Binding-site contacts:
Ligand atom N1 contacts residue LEU135 of chain 2.C at 3.6 Å.
Ligand atom C2 contacts residue GLU190 of chain 2.C at 3.8 Å.
Ligand atom C9 contacts residue ARG93 of chain 2.C at 3.4 Å.
Ligand atom C4 contacts residue THR140 of chain 2.C at 3.7 Å.
Ligand atom C4 contacts residue GLU190 of chain 2.C at 3.7 Å.
Ligand atom C6 contacts residue TYR58 of chain 2.C at 3.9 Å (hydrophobic).
Ligand atom CL5 contacts residue MET193 of chain 2.C at 3.5 Å.
Ligand atom O91 contacts residue LEU87 of chain 2.C at 3.6 Å.
Ligand atom N1 contacts residue GLU190 of chain 2.C at 3.5 Å (salt-bridge).
Ligand atom N3 contacts residue THR140 of chain 2.C at 2.8 Å (h-bond).
Ligand atom O92 contacts residue ARG93 of chain 2.C at 2.8 Å (salt-bridge).
Ligand atom O91 contacts residue TYR58 of chain 2.C at 3.5 Å.
Ligand atom C9 contacts residue TYR58 of chain 2.C at 3.8 Å (hydrophobic).
Ligand atom O92 contacts residue SER139 of chain 2.C at 2.8 Å (h-bond).
Ligand atom O92 contacts residue GLY138 of chain 2.C at 3.3 Å.
Ligand atom O91 contacts residue THR88 of chain 2.C at 2.9 Å (h-bond).
Ligand atom C8 contacts residue GLU190 of chain 2.C at 3.3 Å.
Ligand atom O2 contacts residue GLY138 of chain 2.C at 3.5 Å.
Ligand atom C9 contacts residue SER139 of chain 2.C at 3.4 Å.
Ligand atom C9 contacts residue THR88 of chain 2.C at 3.5 Å.
Ligand atom O2 contacts residue THR140 of chain 2.C at 3.1 Å (h-bond).
Ligand atom C7 contacts residue TYR58 of chain 2.C at 3.5 Å (hydrophobic).
Ligand atom C6 contacts residue LEU135 of chain 2.C at 3.8 Å (hydrophobic).
Ligand atom N8 contacts residue PRO86 of chain 2.C at 2.9 Å (h-bond).
Ligand atom C2 contacts residue THR140 of chain 2.C at 3.4 Å.
Ligand atom N8 contacts residue GLU190 of chain 2.C at 2.8 Å (salt-bridge).
Ligand atom O4 contacts residue LEU189 of chain 2.C at 3.2 Å.
Ligand atom N3 contacts residue GLU190 of chain 2.C at 3.9 Å.
Ligand atom C6 contacts residue GLU190 of chain 2.C at 3.2 Å.
Ligand atom O2 contacts residue SER139 of chain 2.C at 3.1 Å (h-bond).
Ligand atom CL5 contacts residue THR171 of chain 2.C at 3.5 Å.
Ligand atom O91 contacts residue ARG93 of chain 2.C at 2.8 Å (salt-bridge).
Ligand atom O4 contacts residue GLU190 of chain 2.C at 3.0 Å (salt-bridge).
Ligand atom C5 contacts residue GLU190 of chain 2.C at 3.5 Å.
Ligand atom N8 contacts residue THR88 of chain 2.C at 2.8 Å (h-bond).
Ligand atom O92 contacts residue TYR58 of chain 2.C at 3.5 Å.
Ligand atom C2 contacts residue LEU135 of chain 2.C at 3.8 Å (hydrophobic).
Ligand atom C8 contacts residue SER139 of chain 2.C at 3.3 Å.
Ligand atom C8 contacts residue THR88 of chain 2.C at 3.3 Å.
Ligand atom N8 contacts residue TYR217 of chain 2.C at 3.7 Å.

The small molecule below binds the protein below.
Small molecule (SMILES): N[C@@H](Cn1cc(Cl)c(=O)[nH]c1=O)C(=O)O

Sequence of chain 2.C:
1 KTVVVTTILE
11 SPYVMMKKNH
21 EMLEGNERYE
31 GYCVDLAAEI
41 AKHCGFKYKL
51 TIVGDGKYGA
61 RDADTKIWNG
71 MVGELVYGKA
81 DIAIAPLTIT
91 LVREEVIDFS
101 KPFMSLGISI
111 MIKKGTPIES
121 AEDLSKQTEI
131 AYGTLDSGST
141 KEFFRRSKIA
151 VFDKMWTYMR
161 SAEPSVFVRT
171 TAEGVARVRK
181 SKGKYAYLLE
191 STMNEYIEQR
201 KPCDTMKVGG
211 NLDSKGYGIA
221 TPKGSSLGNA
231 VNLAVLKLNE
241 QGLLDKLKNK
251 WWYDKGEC